This small molecule binds to this protein.
Small molecule (SMILES): CC(=O)N[C@H]1[C@@H](O[P](=O)(O)O[P](=O)(O)OC[C@H]2O[C@@H](n3ccc(=O)[nH]c3=O)[C@H](O)[C@@H]2O)O[C@H](CO)[C@@H](O)[C@@H]1O[C@H](C)C(=O)O

Sequence of chain 4.A:
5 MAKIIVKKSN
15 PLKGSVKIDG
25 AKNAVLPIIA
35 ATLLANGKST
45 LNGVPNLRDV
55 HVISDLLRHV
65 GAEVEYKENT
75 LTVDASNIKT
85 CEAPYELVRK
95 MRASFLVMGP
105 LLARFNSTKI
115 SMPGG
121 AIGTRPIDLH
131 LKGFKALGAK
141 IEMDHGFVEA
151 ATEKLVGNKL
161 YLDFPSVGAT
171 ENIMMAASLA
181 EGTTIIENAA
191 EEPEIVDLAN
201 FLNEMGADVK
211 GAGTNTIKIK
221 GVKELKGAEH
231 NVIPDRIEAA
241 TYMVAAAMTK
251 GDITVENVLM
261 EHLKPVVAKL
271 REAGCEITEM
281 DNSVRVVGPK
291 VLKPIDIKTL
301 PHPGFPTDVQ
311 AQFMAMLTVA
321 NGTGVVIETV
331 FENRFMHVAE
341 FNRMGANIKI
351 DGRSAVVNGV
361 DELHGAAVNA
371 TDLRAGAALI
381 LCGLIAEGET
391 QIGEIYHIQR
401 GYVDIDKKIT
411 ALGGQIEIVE

Binding-site contacts:
Ligand atom N2 contacts residue ASN27 of chain 4.A at 3.6 Å (h-bond).
Ligand atom C1E contacts residue LYS26 of chain 4.A at 3.5 Å.
Ligand atom O2B contacts residue ARG125 of chain 4.A at 2.9 Å (salt-bridge).
Ligand atom O7 contacts residue ASN27 of chain 4.A at 3.1 Å.
Ligand atom O4 contacts residue ASP308 of chain 4.A at 2.7 Å (salt-bridge).
Ligand atom O3D contacts residue VAL330 of chain 4.A at 2.6 Å (h-bond).
Ligand atom O1B contacts residue VAL167 of chain 4.A at 3.5 Å.
Ligand atom O2A contacts residue GLY168 of chain 4.A at 3.6 Å (h-bond).
Ligand atom O4U contacts residue ILE127 of chain 4.A at 3.2 Å.
Ligand atom C4U contacts residue ASP128 of chain 4.A at 3.6 Å.
Ligand atom C4U contacts residue PRO126 of chain 4.A at 3.0 Å (hydrophobic).
Ligand atom O1E contacts residue LYS26 of chain 4.A at 3.6 Å (salt-bridge).
Ligand atom O1B contacts residue EDO1 of chain 4.C at 3.6 Å (h-bond).
Ligand atom O2D contacts residue PRO126 of chain 4.A at 3.4 Å.
Ligand atom C3D contacts residue VAL330 of chain 4.A at 3.4 Å (hydrophobic).
Ligand atom O1B contacts residue GLY168 of chain 4.A at 2.8 Å (h-bond).
Ligand atom O4U contacts residue LEU129 of chain 4.A at 2.8 Å (h-bond).
Ligand atom N3U contacts residue ASP128 of chain 4.A at 2.8 Å (salt-bridge).
Ligand atom O2D contacts residue THR124 of chain 4.A at 3.4 Å (h-bond).
Ligand atom O4U contacts residue PRO126 of chain 4.A at 3.4 Å (h-bond).
Ligand atom O1A contacts residue SER166 of chain 4.A at 3.4 Å.
Ligand atom O4U contacts residue ASP128 of chain 4.A at 3.4 Å (salt-bridge).
Ligand atom O2B contacts residue EDO1 of chain 4.C at 2.7 Å (h-bond).
Ligand atom O2D contacts residue ARG125 of chain 4.A at 3.3 Å.
Ligand atom O2E contacts residue LYS26 of chain 4.A at 2.7 Å (salt-bridge).
Ligand atom C2 contacts residue ASN27 of chain 4.A at 3.6 Å.
Ligand atom O4U contacts residue HIS130 of chain 4.A at 3.6 Å.
Ligand atom O1 contacts residue ARG125 of chain 4.A at 3.4 Å (salt-bridge).
Ligand atom O3 contacts residue ASN27 of chain 4.A at 3.2 Å (h-bond).
Ligand atom O1A contacts residue VAL167 of chain 4.A at 2.8 Å (h-bond).
Ligand atom C7 contacts residue ASN27 of chain 4.A at 3.4 Å.
Ligand atom O2E contacts residue ASN27 of chain 4.A at 3.1 Å (h-bond).
Ligand atom O3 contacts residue ASP308 of chain 4.A at 3.4 Å (salt-bridge).
Ligand atom O2A contacts residue VAL167 of chain 4.A at 3.6 Å (h-bond).
Ligand atom O4 contacts residue PHE331 of chain 4.A at 3.3 Å.
Ligand atom C4 contacts residue ASP308 of chain 4.A at 3.4 Å.
Ligand atom N3U contacts residue PRO126 of chain 4.A at 3.1 Å (h-bond).
Ligand atom C5U contacts residue PRO126 of chain 4.A at 3.4 Å (hydrophobic).
Ligand atom C5U contacts residue SER166 of chain 4.A at 3.3 Å.
Ligand atom O2A contacts residue SER166 of chain 4.A at 2.6 Å (h-bond).